Sequence of chain 1.A:
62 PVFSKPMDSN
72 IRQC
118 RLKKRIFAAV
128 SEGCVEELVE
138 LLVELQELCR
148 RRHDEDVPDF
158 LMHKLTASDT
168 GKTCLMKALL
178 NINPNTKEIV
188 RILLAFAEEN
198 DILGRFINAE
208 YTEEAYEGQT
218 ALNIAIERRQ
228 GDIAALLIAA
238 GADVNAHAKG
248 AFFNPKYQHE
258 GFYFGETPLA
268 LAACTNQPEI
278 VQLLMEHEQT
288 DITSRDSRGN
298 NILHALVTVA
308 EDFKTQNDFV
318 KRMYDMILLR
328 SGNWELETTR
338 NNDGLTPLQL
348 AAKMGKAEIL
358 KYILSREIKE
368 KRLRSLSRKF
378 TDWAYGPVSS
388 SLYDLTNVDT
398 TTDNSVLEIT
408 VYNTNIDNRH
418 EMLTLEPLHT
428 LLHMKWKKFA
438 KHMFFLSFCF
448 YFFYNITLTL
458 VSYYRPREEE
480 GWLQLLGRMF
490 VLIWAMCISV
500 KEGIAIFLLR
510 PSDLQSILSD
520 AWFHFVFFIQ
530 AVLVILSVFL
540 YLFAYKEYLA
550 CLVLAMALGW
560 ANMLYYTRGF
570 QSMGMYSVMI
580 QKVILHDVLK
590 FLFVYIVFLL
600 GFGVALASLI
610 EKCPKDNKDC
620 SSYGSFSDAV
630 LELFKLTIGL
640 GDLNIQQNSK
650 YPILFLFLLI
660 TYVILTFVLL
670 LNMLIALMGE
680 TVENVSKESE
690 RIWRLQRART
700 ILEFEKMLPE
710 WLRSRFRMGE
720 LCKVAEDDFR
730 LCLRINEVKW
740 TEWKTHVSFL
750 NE

Binding-site contacts:
Ligand atom C11 contacts residue LEU429 of chain 1.A at 3.9 Å (hydrophobic).
Ligand atom C09 contacts residue HIS426 of chain 1.A at 3.6 Å.
Ligand atom C04 contacts residue ARG693 of chain 1.A at 3.4 Å.
Ligand atom C11 contacts residue ARG696 of chain 1.A at 4.0 Å.
Ligand atom C03 contacts residue LEU429 of chain 1.A at 3.8 Å (hydrophobic).
Ligand atom C05 contacts residue LEU420 of chain 1.A at 3.6 Å (hydrophobic).
Ligand atom C06 contacts residue THR421 of chain 1.A at 3.4 Å.
Ligand atom C16 contacts residue HIS426 of chain 1.A at 3.5 Å.
Ligand atom C12 contacts residue ARG696 of chain 1.A at 3.6 Å.
Ligand atom C06 contacts residue HIS417 of chain 1.A at 3.7 Å.
Ligand atom C07 contacts residue LEU420 of chain 1.A at 4.3 Å (hydrophobic).
Ligand atom C11 contacts residue ILE700 of chain 1.A at 4.5 Å (hydrophobic).
Ligand atom C07 contacts residue ARG693 of chain 1.A at 3.6 Å.
Ligand atom O14 contacts residue HIS426 of chain 1.A at 2.3 Å (h-bond).
Ligand atom C11 contacts residue HIS430 of chain 1.A at 4.3 Å.
Ligand atom O14 contacts residue ARG693 of chain 1.A at 4.0 Å.
Ligand atom C09 contacts residue HIS430 of chain 1.A at 4.4 Å.
Ligand atom C06 contacts residue LEU420 of chain 1.A at 4.0 Å (hydrophobic).
Ligand atom C04 contacts residue LEU429 of chain 1.A at 4.0 Å (hydrophobic).
Ligand atom C07 contacts residue HIS426 of chain 1.A at 3.5 Å.
Ligand atom C05 contacts residue ARG693 of chain 1.A at 4.1 Å.
Ligand atom B01 contacts residue HIS426 of chain 1.A at 2.9 Å.
Ligand atom C10 contacts residue HIS430 of chain 1.A at 3.6 Å.
Ligand atom C07 contacts residue THR421 of chain 1.A at 4.1 Å.
Ligand atom C06 contacts residue ARG693 of chain 1.A at 4.2 Å.
Ligand atom C04 contacts residue LEU420 of chain 1.A at 3.9 Å (hydrophobic).
Ligand atom C05 contacts residue HIS417 of chain 1.A at 3.9 Å.
Ligand atom C09 contacts residue LEU429 of chain 1.A at 4.1 Å (hydrophobic).
Ligand atom C08 contacts residue HIS426 of chain 1.A at 3.6 Å.
Ligand atom C05 contacts residue THR421 of chain 1.A at 4.3 Å.
Ligand atom C02 contacts residue ARG693 of chain 1.A at 3.8 Å.
Ligand atom C10 contacts residue LEU429 of chain 1.A at 3.6 Å (hydrophobic).
Ligand atom C15 contacts residue ARG693 of chain 1.A at 3.4 Å.
Ligand atom C03 contacts residue ARG693 of chain 1.A at 3.5 Å.
Ligand atom C05 contacts residue LEU694 of chain 1.A at 4.3 Å (hydrophobic).
Ligand atom C10 contacts residue HIS426 of chain 1.A at 4.4 Å.
Ligand atom B01 contacts residue ARG693 of chain 1.A at 4.1 Å.
Ligand atom C02 contacts residue HIS426 of chain 1.A at 3.5 Å.
Ligand atom C15 contacts residue HIS426 of chain 1.A at 3.4 Å.
Ligand atom C07 contacts residue HIS417 of chain 1.A at 4.3 Å.

The protein below binds the small molecule below.
Small molecule (SMILES): NCCOB(c1ccccc1)c1ccccc1